This small molecule binds to this protein.
Small molecule (SMILES): CC(=O)N[C@@H]1[C@@H](O)[C@H](O)[C@@H](CO)O[C@H]1O

Binding-site contacts:
Ligand atom C5 contacts residue ALA693 of chain 1.C at 3.8 Å (hydrophobic).
Ligand atom C3 contacts residue ASN1061 of chain 1.C at 3.8 Å.
Ligand atom O5 contacts residue ASN1061 of chain 1.C at 2.4 Å (h-bond).
Ligand atom C8 contacts residue GLU1059 of chain 1.C at 3.9 Å.
Ligand atom O5 contacts residue ALA693 of chain 1.C at 4.5 Å.
Ligand atom C5 contacts residue ASN1061 of chain 1.C at 3.7 Å.
Ligand atom C8 contacts residue ASN1061 of chain 1.C at 3.9 Å.
Ligand atom C6 contacts residue ALA693 of chain 1.C at 3.9 Å (hydrophobic).
Ligand atom C2 contacts residue ASN1061 of chain 1.C at 2.5 Å.
Ligand atom N2 contacts residue ASN1061 of chain 1.C at 2.9 Å (h-bond).
Ligand atom O6 contacts residue ALA693 of chain 1.C at 4.1 Å.
Ligand atom C8 contacts residue LYS1060 of chain 1.C at 3.7 Å.
Ligand atom C1 contacts residue ASN1061 of chain 1.C at 1.4 Å.
Ligand atom C7 contacts residue ASN1061 of chain 1.C at 3.2 Å.
Ligand atom C4 contacts residue ASN1061 of chain 1.C at 4.2 Å.
Ligand atom O7 contacts residue ASN1061 of chain 1.C at 3.1 Å (h-bond).

Sequence of chain 1.C:
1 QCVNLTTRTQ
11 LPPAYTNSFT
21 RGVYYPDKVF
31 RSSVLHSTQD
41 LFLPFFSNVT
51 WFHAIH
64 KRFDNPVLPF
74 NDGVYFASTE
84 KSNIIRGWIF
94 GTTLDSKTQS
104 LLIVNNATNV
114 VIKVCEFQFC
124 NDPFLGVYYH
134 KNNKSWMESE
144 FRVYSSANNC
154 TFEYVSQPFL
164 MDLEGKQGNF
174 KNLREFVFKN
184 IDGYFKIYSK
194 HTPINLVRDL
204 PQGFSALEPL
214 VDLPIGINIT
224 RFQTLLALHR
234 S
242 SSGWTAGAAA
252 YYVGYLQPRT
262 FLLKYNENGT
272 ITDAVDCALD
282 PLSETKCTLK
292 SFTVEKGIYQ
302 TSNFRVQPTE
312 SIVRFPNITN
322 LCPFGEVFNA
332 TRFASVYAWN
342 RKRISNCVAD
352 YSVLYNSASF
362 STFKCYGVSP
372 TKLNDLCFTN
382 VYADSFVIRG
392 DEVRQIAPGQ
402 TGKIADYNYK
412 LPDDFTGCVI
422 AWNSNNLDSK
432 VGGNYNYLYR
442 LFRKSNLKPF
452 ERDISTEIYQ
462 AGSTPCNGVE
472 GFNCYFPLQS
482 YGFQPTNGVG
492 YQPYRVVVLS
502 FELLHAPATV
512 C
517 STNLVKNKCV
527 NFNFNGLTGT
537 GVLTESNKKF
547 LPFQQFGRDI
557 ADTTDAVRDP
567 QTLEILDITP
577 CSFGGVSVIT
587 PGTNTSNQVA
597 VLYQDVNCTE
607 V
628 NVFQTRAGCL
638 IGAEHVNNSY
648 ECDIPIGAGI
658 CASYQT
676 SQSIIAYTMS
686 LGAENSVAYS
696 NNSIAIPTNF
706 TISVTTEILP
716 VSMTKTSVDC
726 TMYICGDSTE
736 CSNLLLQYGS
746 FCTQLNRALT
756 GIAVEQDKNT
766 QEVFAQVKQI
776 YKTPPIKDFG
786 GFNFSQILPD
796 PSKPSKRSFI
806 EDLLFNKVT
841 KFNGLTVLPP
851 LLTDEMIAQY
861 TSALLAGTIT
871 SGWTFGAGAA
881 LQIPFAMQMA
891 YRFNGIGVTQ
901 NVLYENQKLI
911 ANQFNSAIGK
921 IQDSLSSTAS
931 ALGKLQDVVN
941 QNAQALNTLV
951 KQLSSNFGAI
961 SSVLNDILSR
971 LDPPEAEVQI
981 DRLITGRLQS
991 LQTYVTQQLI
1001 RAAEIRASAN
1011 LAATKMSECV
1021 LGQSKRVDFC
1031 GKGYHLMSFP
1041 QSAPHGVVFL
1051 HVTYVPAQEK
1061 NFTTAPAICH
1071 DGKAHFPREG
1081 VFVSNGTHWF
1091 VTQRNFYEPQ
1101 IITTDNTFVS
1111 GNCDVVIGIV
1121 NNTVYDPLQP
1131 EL